A protein and the small-molecule ligand that binds it are described below.
Small molecule (SMILES): Nc1ncnc2c1ncn2[C@@H]1O[C@H](CO[P](=O)(O)O[P](=O)(O)NP(=O)(O)O)[C@@H](O)[C@H]1O

Binding-site contacts:
Ligand atom PG contacts residue MG1 of chain 1.H at 3.2 Å.
Ligand atom O3' contacts residue GOL1 of chain 1.G at 3.5 Å.
Ligand atom C3' contacts residue GOL1 of chain 1.G at 2.9 Å.
Ligand atom O2G contacts residue GLY388 of chain 1.A at 3.5 Å.
Ligand atom N6 contacts residue ALA47 of chain 1.A at 3.3 Å (h-bond).
Ligand atom O1G contacts residue ARG415 of chain 1.A at 2.7 Å (salt-bridge).
Ligand atom O3A contacts residue LYS75 of chain 1.A at 3.3 Å (salt-bridge).
Ligand atom O1G contacts residue THR71 of chain 1.A at 3.4 Å.
Ligand atom N3 contacts residue PHE45 of chain 1.A at 3.4 Å.
Ligand atom O3' contacts residue ASP390 of chain 1.A at 2.6 Å (salt-bridge).
Ligand atom N3 contacts residue VAL420 of chain 1.A at 3.5 Å.
Ligand atom O3G contacts residue LYS75 of chain 1.A at 2.6 Å (salt-bridge).
Ligand atom O2G contacts residue GLU192 of chain 1.A at 3.2 Å (salt-bridge).
Ligand atom O2A contacts residue LYS75 of chain 1.A at 3.5 Å (salt-bridge).
Ligand atom PB contacts residue THR71 of chain 1.A at 3.2 Å.
Ligand atom O3A contacts residue GLY74 of chain 1.A at 3.0 Å (h-bond).
Ligand atom C2 contacts residue PHE45 of chain 1.A at 3.3 Å (hydrophobic).
Ligand atom O2B contacts residue LYS75 of chain 1.A at 2.5 Å (salt-bridge).
Ligand atom N7 contacts residue GLN52 of chain 1.A at 3.0 Å (h-bond).
Ligand atom O3G contacts residue THR71 of chain 1.A at 3.3 Å.
Ligand atom O2A contacts residue THR76 of chain 1.A at 2.9 Å (h-bond).
Ligand atom O1B contacts residue MG1 of chain 1.H at 2.4 Å.
Ligand atom C4 contacts residue PHE45 of chain 1.A at 3.3 Å (hydrophobic).
Ligand atom N1 contacts residue PHE45 of chain 1.A at 3.4 Å.
Ligand atom C4' contacts residue HIS418 of chain 1.A at 3.4 Å.
Ligand atom C2' contacts residue GOL1 of chain 1.G at 2.2 Å.
Ligand atom O3G contacts residue MG1 of chain 1.H at 3.5 Å.
Ligand atom O2B contacts residue THR71 of chain 1.A at 3.4 Å (h-bond).
Ligand atom N3B contacts residue THR71 of chain 1.A at 2.5 Å (h-bond).
Ligand atom C3' contacts residue ASP390 of chain 1.A at 3.2 Å.
Ligand atom N3B contacts residue HIS418 of chain 1.A at 3.0 Å (h-bond).
Ligand atom O1G contacts residue HIS418 of chain 1.A at 2.9 Å (h-bond).
Ligand atom C6 contacts residue PHE45 of chain 1.A at 3.5 Å (hydrophobic).
Ligand atom O1A contacts residue HIS418 of chain 1.A at 3.0 Å.
Ligand atom O2A contacts residue GLY74 of chain 1.A at 3.5 Å.
Ligand atom C5 contacts residue PHE45 of chain 1.A at 3.5 Å (hydrophobic).
Ligand atom N6 contacts residue GLN52 of chain 1.A at 3.1 Å (h-bond).
Ligand atom O3A contacts residue THR71 of chain 1.A at 3.4 Å (h-bond).
Ligand atom O2' contacts residue GOL1 of chain 1.G at 1.4 Å.
Ligand atom O2G contacts residue MG1 of chain 1.H at 2.0 Å.

Sequence of chain 1.A:
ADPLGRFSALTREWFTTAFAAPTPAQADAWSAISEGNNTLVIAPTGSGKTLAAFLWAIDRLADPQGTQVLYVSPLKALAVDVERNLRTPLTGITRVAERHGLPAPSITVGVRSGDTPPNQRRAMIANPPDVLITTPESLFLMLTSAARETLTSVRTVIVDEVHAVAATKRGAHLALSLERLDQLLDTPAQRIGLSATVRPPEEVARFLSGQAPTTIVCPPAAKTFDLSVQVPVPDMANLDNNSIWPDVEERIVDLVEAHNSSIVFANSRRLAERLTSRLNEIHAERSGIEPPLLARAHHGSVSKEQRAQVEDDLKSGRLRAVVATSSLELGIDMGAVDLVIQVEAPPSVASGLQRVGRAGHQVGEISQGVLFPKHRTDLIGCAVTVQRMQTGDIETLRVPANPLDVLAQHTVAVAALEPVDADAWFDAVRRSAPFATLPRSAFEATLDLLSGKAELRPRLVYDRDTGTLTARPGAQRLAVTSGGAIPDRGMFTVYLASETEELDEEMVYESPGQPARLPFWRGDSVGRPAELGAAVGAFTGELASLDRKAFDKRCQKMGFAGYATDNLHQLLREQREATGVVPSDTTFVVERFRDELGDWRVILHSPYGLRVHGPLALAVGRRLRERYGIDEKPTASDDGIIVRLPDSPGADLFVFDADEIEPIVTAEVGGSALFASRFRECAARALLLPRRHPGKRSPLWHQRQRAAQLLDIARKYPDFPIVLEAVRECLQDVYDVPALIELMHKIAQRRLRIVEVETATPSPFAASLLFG